This small molecule binds to this protein.
Small molecule (SMILES): CC(=O)N[C@@H]1[C@@H](O)[C@H](O)[C@@H](CO)O[C@H]1O

Sequence of chain 1.A:
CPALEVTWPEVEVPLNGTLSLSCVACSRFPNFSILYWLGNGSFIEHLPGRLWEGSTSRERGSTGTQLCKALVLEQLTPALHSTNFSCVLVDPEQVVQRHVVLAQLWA

Binding-site contacts:
Ligand atom O5 contacts residue GLN78 of chain 1.A at 3.2 Å (h-bond).
Ligand atom C3 contacts residue ASN19 of chain 1.A at 3.8 Å.
Ligand atom O7 contacts residue ASN19 of chain 1.A at 4.0 Å.
Ligand atom C7 contacts residue ASN19 of chain 1.A at 3.6 Å.
Ligand atom C5 contacts residue GLN78 of chain 1.A at 4.0 Å.
Ligand atom C1 contacts residue ASN19 of chain 1.A at 1.5 Å.
Ligand atom C5 contacts residue ASN19 of chain 1.A at 3.7 Å.
Ligand atom N2 contacts residue ASN19 of chain 1.A at 2.9 Å (h-bond).
Ligand atom N2 contacts residue LEU18 of chain 1.A at 4.4 Å.
Ligand atom C2 contacts residue ASN19 of chain 1.A at 2.5 Å.
Ligand atom C4 contacts residue ASN19 of chain 1.A at 4.3 Å.
Ligand atom C6 contacts residue GLN78 of chain 1.A at 3.8 Å.
Ligand atom C1 contacts residue GLN78 of chain 1.A at 4.0 Å.
Ligand atom O6 contacts residue GLN78 of chain 1.A at 3.9 Å.
Ligand atom O5 contacts residue ASN19 of chain 1.A at 2.4 Å (h-bond).